Sequence of chain 1.D:
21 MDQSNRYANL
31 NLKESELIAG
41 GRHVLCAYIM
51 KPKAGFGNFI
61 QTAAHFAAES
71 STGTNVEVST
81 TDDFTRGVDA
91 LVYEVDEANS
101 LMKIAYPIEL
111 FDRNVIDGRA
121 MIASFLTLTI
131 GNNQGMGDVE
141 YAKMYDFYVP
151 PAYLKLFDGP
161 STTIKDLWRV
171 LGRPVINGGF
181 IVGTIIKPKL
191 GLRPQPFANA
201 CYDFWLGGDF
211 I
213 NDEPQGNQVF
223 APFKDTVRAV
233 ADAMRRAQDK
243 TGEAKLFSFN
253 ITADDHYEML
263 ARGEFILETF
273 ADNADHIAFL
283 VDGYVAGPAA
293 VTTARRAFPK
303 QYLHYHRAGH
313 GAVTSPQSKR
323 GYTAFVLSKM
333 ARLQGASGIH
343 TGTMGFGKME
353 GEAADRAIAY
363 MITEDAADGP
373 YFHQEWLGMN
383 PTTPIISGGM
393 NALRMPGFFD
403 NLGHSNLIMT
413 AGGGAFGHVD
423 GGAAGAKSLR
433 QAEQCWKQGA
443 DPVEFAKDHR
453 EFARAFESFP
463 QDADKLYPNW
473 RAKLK

This protein binds this small molecule.
Small molecule (SMILES): O=C(O)[C@@](O)(COP(=O)(O)O)[C@H](O)[C@H](O)COP(=O)(O)O

Sequence of chain 1.C:
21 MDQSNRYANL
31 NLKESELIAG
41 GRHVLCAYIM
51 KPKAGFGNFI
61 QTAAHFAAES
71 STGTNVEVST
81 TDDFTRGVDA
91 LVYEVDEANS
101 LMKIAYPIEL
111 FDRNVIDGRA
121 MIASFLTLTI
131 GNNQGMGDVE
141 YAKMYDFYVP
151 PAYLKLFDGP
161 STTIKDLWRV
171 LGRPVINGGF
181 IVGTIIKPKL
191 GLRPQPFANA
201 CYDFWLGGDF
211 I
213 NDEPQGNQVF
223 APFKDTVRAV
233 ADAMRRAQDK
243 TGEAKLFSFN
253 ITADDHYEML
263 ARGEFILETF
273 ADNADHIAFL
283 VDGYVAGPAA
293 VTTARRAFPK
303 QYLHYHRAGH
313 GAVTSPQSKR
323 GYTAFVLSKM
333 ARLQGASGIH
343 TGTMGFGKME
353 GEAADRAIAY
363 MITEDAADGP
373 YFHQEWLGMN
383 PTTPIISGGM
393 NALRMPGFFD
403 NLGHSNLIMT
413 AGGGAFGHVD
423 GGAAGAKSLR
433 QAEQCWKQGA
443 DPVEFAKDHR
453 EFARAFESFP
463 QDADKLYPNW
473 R

Binding-site contacts:
Ligand atom O6P contacts residue ARG309 of chain 1.D at 3.1 Å (salt-bridge).
Ligand atom O3 contacts residue GLU215 of chain 1.D at 3.0 Å (salt-bridge).
Ligand atom C3 contacts residue MG1 of chain 1.N at 3.3 Å.
Ligand atom O4 contacts residue GLY390 of chain 1.D at 3.0 Å.
Ligand atom C2 contacts residue MG1 of chain 1.N at 3.1 Å.
Ligand atom C contacts residue LYS187 of chain 1.D at 3.4 Å.
Ligand atom O2 contacts residue KCX212 of chain 1.D at 3.3 Å (h-bond).
Ligand atom O7 contacts residue LYS350 of chain 1.D at 2.6 Å (salt-bridge).
Ligand atom C1 contacts residue SER389 of chain 1.D at 3.6 Å.
Ligand atom O6 contacts residue MG1 of chain 1.N at 2.4 Å.
Ligand atom O3 contacts residue ASN132 of chain 1.C at 3.1 Å (h-bond).
Ligand atom C2 contacts residue LYS187 of chain 1.D at 3.6 Å.
Ligand atom O6 contacts residue ASN132 of chain 1.C at 2.6 Å (h-bond).
Ligand atom C contacts residue ASN132 of chain 1.C at 3.5 Å.
Ligand atom O6 contacts residue LYS189 of chain 1.D at 2.7 Å (salt-bridge).
Ligand atom C3 contacts residue KCX212 of chain 1.D at 3.2 Å.
Ligand atom O3 contacts residue KCX212 of chain 1.D at 2.8 Å (h-bond).
Ligand atom O1P contacts residue GLY414 of chain 1.D at 3.6 Å.
Ligand atom O6 contacts residue ASP214 of chain 1.D at 3.6 Å.
Ligand atom O3 contacts residue HIS308 of chain 1.D at 3.1 Å (h-bond).
Ligand atom C3 contacts residue SER389 of chain 1.D at 3.4 Å.
Ligand atom O2 contacts residue LYS187 of chain 1.D at 2.7 Å (salt-bridge).
Ligand atom O2P contacts residue GLY414 of chain 1.D at 2.9 Å (h-bond).
Ligand atom O4P contacts residue ARG309 of chain 1.D at 2.9 Å (salt-bridge).
Ligand atom O7 contacts residue GLU69 of chain 1.C at 3.4 Å (salt-bridge).
Ligand atom P1 contacts residue THR74 of chain 1.C at 3.6 Å.
Ligand atom O5P contacts residue HIS342 of chain 1.D at 2.7 Å (h-bond).
Ligand atom O1P contacts residue THR74 of chain 1.C at 2.7 Å (h-bond).
Ligand atom O3 contacts residue MG1 of chain 1.N at 2.5 Å.
Ligand atom O3P contacts residue THR74 of chain 1.C at 3.4 Å (h-bond).
Ligand atom O6 contacts residue GLU215 of chain 1.D at 3.5 Å (salt-bridge).
Ligand atom O1P contacts residue GLY415 of chain 1.D at 2.9 Å (h-bond).
Ligand atom C contacts residue MG1 of chain 1.N at 3.1 Å.
Ligand atom O1 contacts residue LYS187 of chain 1.D at 3.1 Å (salt-bridge).
Ligand atom O2 contacts residue ASP214 of chain 1.D at 3.6 Å (salt-bridge).
Ligand atom O4 contacts residue SER389 of chain 1.D at 3.2 Å (h-bond).
Ligand atom O3P contacts residue GLY391 of chain 1.D at 2.8 Å (h-bond).
Ligand atom O3P contacts residue LYS350 of chain 1.D at 2.8 Å (salt-bridge).
Ligand atom O2 contacts residue MG1 of chain 1.N at 2.3 Å.
Ligand atom O1P contacts residue LYS187 of chain 1.D at 3.3 Å.